Sequence of chain 1.A:
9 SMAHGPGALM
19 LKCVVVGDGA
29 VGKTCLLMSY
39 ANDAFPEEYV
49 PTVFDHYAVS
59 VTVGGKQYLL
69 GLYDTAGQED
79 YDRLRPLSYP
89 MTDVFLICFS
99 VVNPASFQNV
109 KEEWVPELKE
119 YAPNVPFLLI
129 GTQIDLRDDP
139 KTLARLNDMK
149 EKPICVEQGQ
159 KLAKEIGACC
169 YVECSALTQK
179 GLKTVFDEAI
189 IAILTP

The protein below binds the small molecule below.
Small molecule (SMILES): Nc1nc2c(ncn2[C@@H]2O[C@H](CO[P](=O)(O)O[P](=O)(O)NP(=O)(O)O)[C@@H](O)[C@H]2O)c(=O)[nH]1

Binding-site contacts:
Ligand atom O6 contacts residue GLN131 of chain 1.A at 3.6 Å.
Ligand atom PG contacts residue MG1 of chain 1.C at 3.2 Å.
Ligand atom N2 contacts residue LEU134 of chain 1.A at 2.9 Å.
Ligand atom O2G contacts residue MG1 of chain 1.C at 2.0 Å.
Ligand atom O1B contacts residue LYS31 of chain 1.A at 3.1 Å (salt-bridge).
Ligand atom C8 contacts residue GLN131 of chain 1.A at 3.7 Å.
Ligand atom O1B contacts residue ALA28 of chain 1.A at 3.6 Å.
Ligand atom O1A contacts residue CYS33 of chain 1.A at 3.0 Å (h-bond).
Ligand atom O2B contacts residue MG1 of chain 1.C at 2.2 Å.
Ligand atom O1G contacts residue GLY27 of chain 1.A at 3.6 Å.
Ligand atom O2G contacts residue THR50 of chain 1.A at 2.7 Å (h-bond).
Ligand atom O3A contacts residue LYS31 of chain 1.A at 3.6 Å.
Ligand atom N1 contacts residue ASP133 of chain 1.A at 2.9 Å (salt-bridge).
Ligand atom O1G contacts residue GLY75 of chain 1.A at 2.9 Å (h-bond).
Ligand atom O6 contacts residue ALA174 of chain 1.A at 3.0 Å (h-bond).
Ligand atom O2' contacts residue PHE43 of chain 1.A at 3.6 Å.
Ligand atom N2 contacts residue ASP133 of chain 1.A at 3.1 Å (salt-bridge).
Ligand atom O6 contacts residue LEU175 of chain 1.A at 3.4 Å (h-bond).
Ligand atom O1B contacts residue GLY30 of chain 1.A at 3.2 Å (h-bond).
Ligand atom O1G contacts residue LYS31 of chain 1.A at 3.0 Å (salt-bridge).
Ligand atom O1B contacts residue VAL29 of chain 1.A at 3.4 Å (h-bond).
Ligand atom C5 contacts residue GLN131 of chain 1.A at 3.7 Å.
Ligand atom C6 contacts residue GLN131 of chain 1.A at 3.7 Å.
Ligand atom PB contacts residue MG1 of chain 1.C at 3.4 Å.
Ligand atom O6 contacts residue ASP133 of chain 1.A at 3.6 Å (salt-bridge).
Ligand atom PA contacts residue GLY30 of chain 1.A at 3.5 Å.
Ligand atom PB contacts residue LYS31 of chain 1.A at 3.7 Å.
Ligand atom O2B contacts residue THR32 of chain 1.A at 3.0 Å (h-bond).
Ligand atom O3A contacts residue GLY30 of chain 1.A at 3.0 Å (h-bond).
Ligand atom N3B contacts residue ALA28 of chain 1.A at 3.3 Å (h-bond).
Ligand atom C6 contacts residue ASP133 of chain 1.A at 3.7 Å.
Ligand atom O1A contacts residue GLY30 of chain 1.A at 3.0 Å.
Ligand atom O1A contacts residue LYS31 of chain 1.A at 3.6 Å (salt-bridge).
Ligand atom O1B contacts residue ASP26 of chain 1.A at 3.5 Å (salt-bridge).
Ligand atom O1A contacts residue THR32 of chain 1.A at 3.5 Å (h-bond).
Ligand atom O4' contacts residue GLN131 of chain 1.A at 3.5 Å (h-bond).
Ligand atom C8 contacts residue CYS33 of chain 1.A at 3.6 Å (hydrophobic).
Ligand atom O6 contacts residue SER173 of chain 1.A at 3.5 Å (h-bond).
Ligand atom O2B contacts residue LYS31 of chain 1.A at 3.7 Å.
Ligand atom N3B contacts residue MG1 of chain 1.C at 3.6 Å.